Binding-site contacts:
Ligand atom O6 contacts residue TRP95 of chain 1.B at 3.5 Å (h-bond).
Ligand atom C4' contacts residue ASN198 of chain 1.B at 3.7 Å.
Ligand atom C2 contacts residue ASN24 of chain 1.B at 3.1 Å.
Ligand atom O5' contacts residue ASN185 of chain 1.B at 2.9 Å (h-bond).
Ligand atom C5 contacts residue TRP272 of chain 1.B at 3.5 Å (hydrophobic).
Ligand atom C4 contacts residue TRP95 of chain 1.B at 3.6 Å (hydrophobic).
Ligand atom N7 contacts residue TRP95 of chain 1.B at 3.4 Å.
Ligand atom C4' contacts residue MET176 of chain 1.B at 3.7 Å (hydrophobic).
Ligand atom O2' contacts residue CA1 of chain 1.H at 2.5 Å.
Ligand atom O3' contacts residue ASN198 of chain 1.B at 3.0 Å (h-bond).
Ligand atom O2' contacts residue ASP27 of chain 1.B at 3.5 Å (salt-bridge).
Ligand atom O2' contacts residue ASP52 of chain 1.B at 3.2 Å (salt-bridge).
Ligand atom C5' contacts residue GLU196 of chain 1.B at 3.3 Å.
Ligand atom C5 contacts residue TRP95 of chain 1.B at 3.5 Å (hydrophobic).
Ligand atom O2' contacts residue ASP26 of chain 1.B at 2.5 Å (salt-bridge).
Ligand atom C1' contacts residue ASP52 of chain 1.B at 3.0 Å.
Ligand atom N3 contacts residue ASN24 of chain 1.B at 2.5 Å (h-bond).
Ligand atom O3' contacts residue THR149 of chain 1.B at 3.0 Å (h-bond).
Ligand atom O3' contacts residue ASP273 of chain 1.B at 2.7 Å (salt-bridge).
Ligand atom O2' contacts residue ASN24 of chain 1.B at 3.7 Å.
Ligand atom C2' contacts residue ASP52 of chain 1.B at 3.7 Å.
Ligand atom C5' contacts residue TRP272 of chain 1.B at 3.7 Å (hydrophobic).
Ligand atom O3' contacts residue CA1 of chain 1.H at 2.5 Å.
Ligand atom N9 contacts residue TRP95 of chain 1.B at 3.5 Å.
Ligand atom N3 contacts residue TRP95 of chain 1.B at 3.7 Å.
Ligand atom O3' contacts residue MET176 of chain 1.B at 3.7 Å.
Ligand atom C2' contacts residue ASP26 of chain 1.B at 3.4 Å.
Ligand atom C2' contacts residue TRP272 of chain 1.B at 3.7 Å (hydrophobic).
Ligand atom C4 contacts residue ASN24 of chain 1.B at 3.6 Å.
Ligand atom C6 contacts residue TRP95 of chain 1.B at 3.6 Å (hydrophobic).
Ligand atom O2' contacts residue ASP273 of chain 1.B at 3.1 Å (salt-bridge).
Ligand atom C3' contacts residue CA1 of chain 1.H at 3.6 Å.
Ligand atom C4' contacts residue GLU196 of chain 1.B at 3.4 Å.
Ligand atom C3' contacts residue ASP26 of chain 1.B at 3.7 Å.
Ligand atom C3' contacts residue ASP273 of chain 1.B at 3.4 Å.
Ligand atom C4 contacts residue TRP272 of chain 1.B at 3.7 Å (hydrophobic).
Ligand atom O5' contacts residue GLU196 of chain 1.B at 2.6 Å (salt-bridge).
Ligand atom N1 contacts residue TRP95 of chain 1.B at 3.7 Å.
Ligand atom C8 contacts residue TRP95 of chain 1.B at 3.6 Å (hydrophobic).
Ligand atom C2' contacts residue CA1 of chain 1.H at 3.6 Å.

Sequence of chain 1.B:
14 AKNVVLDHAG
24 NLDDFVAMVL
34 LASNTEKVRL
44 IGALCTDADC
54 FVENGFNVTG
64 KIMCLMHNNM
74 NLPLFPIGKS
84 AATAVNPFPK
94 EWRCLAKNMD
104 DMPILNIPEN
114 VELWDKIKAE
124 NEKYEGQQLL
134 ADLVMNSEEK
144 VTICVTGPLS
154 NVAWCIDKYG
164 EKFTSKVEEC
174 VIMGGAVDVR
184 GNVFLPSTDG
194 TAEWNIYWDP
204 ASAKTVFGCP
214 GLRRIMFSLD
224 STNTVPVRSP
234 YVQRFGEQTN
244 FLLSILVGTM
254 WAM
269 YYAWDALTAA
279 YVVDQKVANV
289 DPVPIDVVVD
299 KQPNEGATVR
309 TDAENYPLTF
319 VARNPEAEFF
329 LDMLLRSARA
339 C

A small-molecule ligand and the protein it binds are described below.
Small molecule (SMILES): O=c1[nH]cnc2c1ncn2[C@@H]1O[C@H](CO)[C@@H](O)[C@H]1O